Binding-site contacts:
Ligand atom C2 contacts residue GLN181 of chain 1.B at 3.0 Å.
Ligand atom O6 contacts residue TRP363 of chain 1.B at 3.7 Å.
Ligand atom O1 contacts residue ASN250 of chain 1.B at 3.0 Å (h-bond).
Ligand atom C1 contacts residue GLU391 of chain 1.B at 2.7 Å.
Ligand atom O5 contacts residue TYR320 of chain 1.B at 2.9 Å (h-bond).
Ligand atom C5 contacts residue TRP363 of chain 1.B at 3.3 Å (hydrophobic).
Ligand atom O4 contacts residue TRP446 of chain 1.B at 3.6 Å.
Ligand atom O2 contacts residue ASN180 of chain 1.B at 3.4 Å (h-bond).
Ligand atom O3 contacts residue TRP446 of chain 1.B at 2.9 Å (h-bond).
Ligand atom C6 contacts residue TRP438 of chain 1.B at 3.5 Å (hydrophobic).
Ligand atom O6 contacts residue PHE454 of chain 1.B at 3.7 Å.
Ligand atom C2 contacts residue TYR320 of chain 1.B at 3.8 Å (hydrophobic).
Ligand atom O5 contacts residue GLU391 of chain 1.B at 3.1 Å (salt-bridge).
Ligand atom C3 contacts residue HIS135 of chain 1.B at 3.8 Å.
Ligand atom O2 contacts residue TYR320 of chain 1.B at 2.9 Å.
Ligand atom O3 contacts residue GLN181 of chain 1.B at 2.7 Å (h-bond).
Ligand atom C4 contacts residue GLU445 of chain 1.B at 3.7 Å.
Ligand atom C5 contacts residue TRP438 of chain 1.B at 3.7 Å (hydrophobic).
Ligand atom O3 contacts residue GLN34 of chain 1.B at 2.9 Å (h-bond).
Ligand atom O4 contacts residue TRP438 of chain 1.B at 3.3 Å.
Ligand atom O4 contacts residue GLU445 of chain 1.B at 2.6 Å (salt-bridge).
Ligand atom C5 contacts residue GLU391 of chain 1.B at 3.6 Å.
Ligand atom C2 contacts residue GLU391 of chain 1.B at 3.2 Å.
Ligand atom C6 contacts residue GLU445 of chain 1.B at 3.5 Å.
Ligand atom C3 contacts residue TYR320 of chain 1.B at 3.8 Å (hydrophobic).
Ligand atom O3 contacts residue HIS135 of chain 1.B at 2.9 Å (h-bond).
Ligand atom O6 contacts residue GLU445 of chain 1.B at 2.8 Å (salt-bridge).
Ligand atom O2 contacts residue HIS135 of chain 1.B at 3.5 Å (h-bond).
Ligand atom O2 contacts residue GLN181 of chain 1.B at 2.5 Å (h-bond).
Ligand atom O4 contacts residue GLN34 of chain 1.B at 3.1 Å (h-bond).
Ligand atom C3 contacts residue GLN181 of chain 1.B at 3.5 Å.
Ligand atom C1 contacts residue GLN181 of chain 1.B at 3.5 Å.
Ligand atom O2 contacts residue GLU391 of chain 1.B at 2.2 Å (salt-bridge).
Ligand atom C6 contacts residue TYR320 of chain 1.B at 3.5 Å (hydrophobic).
Ligand atom O2 contacts residue ASN318 of chain 1.B at 3.6 Å.
Ligand atom C1 contacts residue TYR320 of chain 1.B at 3.8 Å (hydrophobic).
Ligand atom C5 contacts residue TYR320 of chain 1.B at 3.2 Å (hydrophobic).
Ligand atom C6 contacts residue PHE454 of chain 1.B at 3.7 Å (hydrophobic).
Ligand atom O3 contacts residue GLU391 of chain 1.B at 3.8 Å.
Ligand atom C6 contacts residue TRP363 of chain 1.B at 3.4 Å (hydrophobic).

Sequence of chain 1.B:
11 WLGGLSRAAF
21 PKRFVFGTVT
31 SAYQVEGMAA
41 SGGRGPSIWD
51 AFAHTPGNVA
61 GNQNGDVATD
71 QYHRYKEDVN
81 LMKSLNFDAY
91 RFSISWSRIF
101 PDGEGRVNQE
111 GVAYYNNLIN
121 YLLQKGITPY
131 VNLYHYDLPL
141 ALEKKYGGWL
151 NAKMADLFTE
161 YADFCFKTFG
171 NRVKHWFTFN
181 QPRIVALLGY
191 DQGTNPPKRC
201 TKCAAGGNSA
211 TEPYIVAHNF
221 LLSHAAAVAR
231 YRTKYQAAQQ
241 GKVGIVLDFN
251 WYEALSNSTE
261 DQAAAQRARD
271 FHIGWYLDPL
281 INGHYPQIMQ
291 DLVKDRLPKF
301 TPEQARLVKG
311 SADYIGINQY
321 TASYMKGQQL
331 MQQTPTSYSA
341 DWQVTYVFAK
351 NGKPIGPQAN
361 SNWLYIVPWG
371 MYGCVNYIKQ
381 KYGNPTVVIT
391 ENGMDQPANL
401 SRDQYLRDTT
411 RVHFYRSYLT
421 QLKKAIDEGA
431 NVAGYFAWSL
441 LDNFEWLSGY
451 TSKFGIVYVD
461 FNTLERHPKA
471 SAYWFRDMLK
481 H

A small-molecule ligand and the protein it binds are described below.
Small molecule (SMILES): OC[C@H]1O[C@@H](O[C@@H]2[C@@H](O)[C@H](O)O[C@H](CO)[C@H]2O)[C@H](O)[C@@H](O)[C@@H]1O